Binding-site contacts:
Ligand atom C2 contacts residue TRP21 of chain 18.B at 3.8 Å (hydrophobic).
Ligand atom N2 contacts residue ARG55 of chain 20.B at 3.7 Å.
Ligand atom O4 contacts residue ASN205 of chain 20.A at 3.4 Å (h-bond).
Ligand atom C5' contacts residue ARG202 of chain 20.A at 3.0 Å.
Ligand atom C6 contacts residue TRP21 of chain 18.B at 3.3 Å (hydrophobic).
Ligand atom O6 contacts residue TYR58 of chain 20.B at 3.0 Å (h-bond).
Ligand atom N2 contacts residue ALA56 of chain 20.B at 3.3 Å (h-bond).
Ligand atom O2 contacts residue ARG55 of chain 20.B at 3.2 Å (salt-bridge).
Ligand atom N1 contacts residue TYR58 of chain 20.B at 3.6 Å.
Ligand atom O2' contacts residue ARG55 of chain 20.B at 2.7 Å (salt-bridge).
Ligand atom C4 contacts residue ARG68 of chain 20.B at 3.7 Å.
Ligand atom P contacts residue ARG202 of chain 20.A at 3.8 Å.
Ligand atom OP2 contacts residue ARG202 of chain 20.A at 2.5 Å (salt-bridge).
Ligand atom C5 contacts residue TRP21 of chain 18.B at 3.4 Å (hydrophobic).
Ligand atom OP1 contacts residue LYS18 of chain 17.B at 3.3 Å (salt-bridge).
Ligand atom N1 contacts residue TRP21 of chain 18.B at 3.5 Å.
Ligand atom O3' contacts residue TYR19 of chain 17.B at 3.0 Å (h-bond).
Ligand atom C1' contacts residue ARG55 of chain 20.B at 3.4 Å.
Ligand atom C2 contacts residue ALA56 of chain 20.B at 3.7 Å (hydrophobic).
Ligand atom OP2 contacts residue MET15 of chain 18.B at 3.5 Å.
Ligand atom P contacts residue TYR19 of chain 17.B at 3.7 Å.
Ligand atom O3' contacts residue ARG55 of chain 20.B at 3.6 Å.
Ligand atom O4' contacts residue TRP21 of chain 18.B at 3.6 Å.
Ligand atom O2' contacts residue TYR19 of chain 17.B at 3.4 Å.
Ligand atom O4' contacts residue CYS203 of chain 20.A at 3.5 Å (h-bond).
Ligand atom N3 contacts residue ARG55 of chain 20.B at 3.5 Å (salt-bridge).
Ligand atom C6 contacts residue TYR58 of chain 20.B at 3.5 Å (hydrophobic).
Ligand atom O4 contacts residue TRP21 of chain 18.B at 3.6 Å.
Ligand atom O2 contacts residue TYR58 of chain 20.B at 3.8 Å.
Ligand atom N2 contacts residue THR17 of chain 18.B at 3.8 Å.
Ligand atom OP1 contacts residue TYR19 of chain 17.B at 3.1 Å (h-bond).
Ligand atom N3 contacts residue TRP21 of chain 18.B at 3.8 Å.
Ligand atom C4 contacts residue TRP21 of chain 18.B at 3.7 Å (hydrophobic).
Ligand atom O2' contacts residue THR17 of chain 18.B at 3.3 Å (h-bond).
Ligand atom C1' contacts residue TRP21 of chain 18.B at 3.7 Å (hydrophobic).
Ligand atom OP2 contacts residue THR17 of chain 18.B at 3.2 Å.
Ligand atom N1 contacts residue ALA56 of chain 20.B at 3.2 Å (h-bond).
Ligand atom C2' contacts residue ARG55 of chain 20.B at 3.6 Å.
Ligand atom O4 contacts residue ARG68 of chain 20.B at 3.7 Å.
Ligand atom N3 contacts residue ASN205 of chain 20.A at 3.7 Å.

Sequence of chain 17.B:
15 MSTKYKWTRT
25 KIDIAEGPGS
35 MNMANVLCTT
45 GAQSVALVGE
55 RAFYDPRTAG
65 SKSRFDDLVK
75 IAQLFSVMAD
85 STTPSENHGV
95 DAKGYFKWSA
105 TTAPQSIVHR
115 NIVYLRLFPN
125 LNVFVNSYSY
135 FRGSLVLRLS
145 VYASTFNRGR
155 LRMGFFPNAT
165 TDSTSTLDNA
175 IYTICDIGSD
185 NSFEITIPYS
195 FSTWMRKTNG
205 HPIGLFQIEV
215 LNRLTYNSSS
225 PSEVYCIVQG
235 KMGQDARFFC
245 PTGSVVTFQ

This small molecule binds to this protein.
Small molecule (SMILES): Nc1nc(=O)c2ncn([C@@H]3O[C@H](CO)[C@@H](O[P](=O)(O)OC[C@H]4O[C@@H](n5ccc(=O)[nH]c5=O)[C@H](O)[C@@H]4O[P](=O)(O)OC[C@H]4O[C@@H](n5ccc(=O)[nH]c5=O)[C@H](O)[C@@H]4O[P](=O)(O)OC[C@H]4O[C@@H](n5ccc(=O)[nH]c5=O)[C@H](O)[C@@H]4O[P](=O)(O)OC[C@H]4O[C@@H](n5ccc(=O)[nH]c5=O)[C@H](O)[C@@H]4O[P](=O)(O)OC[C@H]4O[C@@H](n5ccc(=O)[nH]c5=O)[C@H](O)[C@@H]4O)[C@H]3O)c2[nH]1

Sequence of chain 20.B:
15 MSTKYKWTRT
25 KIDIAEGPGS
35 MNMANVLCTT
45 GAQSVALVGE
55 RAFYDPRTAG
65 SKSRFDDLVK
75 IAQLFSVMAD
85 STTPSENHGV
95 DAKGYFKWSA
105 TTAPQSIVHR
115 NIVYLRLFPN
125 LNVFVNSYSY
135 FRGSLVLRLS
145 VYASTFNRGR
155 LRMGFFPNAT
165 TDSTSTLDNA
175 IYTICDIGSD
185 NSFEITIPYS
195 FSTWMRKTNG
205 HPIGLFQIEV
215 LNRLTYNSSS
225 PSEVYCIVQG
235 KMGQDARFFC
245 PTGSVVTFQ

Sequence of chain 18.B:
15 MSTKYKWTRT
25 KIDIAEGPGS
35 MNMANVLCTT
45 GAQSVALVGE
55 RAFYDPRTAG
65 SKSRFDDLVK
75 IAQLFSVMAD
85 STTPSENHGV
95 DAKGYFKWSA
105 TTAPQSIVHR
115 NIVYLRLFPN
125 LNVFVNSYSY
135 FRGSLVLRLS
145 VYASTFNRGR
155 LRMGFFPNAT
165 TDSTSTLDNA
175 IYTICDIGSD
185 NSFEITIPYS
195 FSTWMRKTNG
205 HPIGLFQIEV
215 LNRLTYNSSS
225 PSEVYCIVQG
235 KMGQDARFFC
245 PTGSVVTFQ

Sequence of chain 20.A:
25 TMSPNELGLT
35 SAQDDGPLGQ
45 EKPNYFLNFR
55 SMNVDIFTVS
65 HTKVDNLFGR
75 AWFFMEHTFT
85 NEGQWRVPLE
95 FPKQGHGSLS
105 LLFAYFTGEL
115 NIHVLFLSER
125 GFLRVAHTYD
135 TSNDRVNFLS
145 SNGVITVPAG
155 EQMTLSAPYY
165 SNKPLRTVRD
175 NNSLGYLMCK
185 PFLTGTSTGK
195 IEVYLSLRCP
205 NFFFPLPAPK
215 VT